Sequence of chain 1.A:
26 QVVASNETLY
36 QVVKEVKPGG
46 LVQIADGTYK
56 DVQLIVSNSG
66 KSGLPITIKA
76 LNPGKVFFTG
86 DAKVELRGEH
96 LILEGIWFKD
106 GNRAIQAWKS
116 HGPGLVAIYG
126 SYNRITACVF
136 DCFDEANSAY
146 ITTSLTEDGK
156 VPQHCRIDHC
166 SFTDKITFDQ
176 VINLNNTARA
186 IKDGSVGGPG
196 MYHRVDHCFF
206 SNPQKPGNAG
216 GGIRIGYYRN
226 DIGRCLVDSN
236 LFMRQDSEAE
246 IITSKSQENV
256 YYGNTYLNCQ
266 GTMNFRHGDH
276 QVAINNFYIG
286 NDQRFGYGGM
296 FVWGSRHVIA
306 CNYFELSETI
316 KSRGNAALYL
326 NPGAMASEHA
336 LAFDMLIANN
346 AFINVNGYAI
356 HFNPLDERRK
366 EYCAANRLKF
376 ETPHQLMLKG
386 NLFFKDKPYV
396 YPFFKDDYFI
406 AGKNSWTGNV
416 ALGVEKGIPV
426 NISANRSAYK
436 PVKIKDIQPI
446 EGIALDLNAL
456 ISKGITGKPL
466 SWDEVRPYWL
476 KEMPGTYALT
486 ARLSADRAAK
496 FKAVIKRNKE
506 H

The small molecule below binds the protein below.
Small molecule (SMILES): CC(=O)N[C@@H]1[C@@H](O[C@@H]2OC(C(=O)O)=C[C@H](O)[C@H]2O)[C@@H](OS(=O)(=O)O)[C@@H](CO)O[C@H]1O

Binding-site contacts:
Ligand atom OSC contacts residue ARG318 of chain 1.A at 3.5 Å (salt-bridge).
Ligand atom OSB contacts residue ARG364 of chain 1.A at 2.9 Å (salt-bridge).
Ligand atom O5 contacts residue ASN213 of chain 1.A at 3.4 Å (h-bond).
Ligand atom C5 contacts residue ASN213 of chain 1.A at 3.5 Å.
Ligand atom C6 contacts residue ARG318 of chain 1.A at 3.6 Å.
Ligand atom O5 contacts residue ARG271 of chain 1.A at 3.2 Å (salt-bridge).
Ligand atom O6B contacts residue ASN213 of chain 1.A at 3.5 Å (h-bond).
Ligand atom O5 contacts residue GLU245 of chain 1.A at 4.2 Å.
Ligand atom OSC contacts residue LEU360 of chain 1.A at 4.1 Å.
Ligand atom C1 contacts residue ARG271 of chain 1.A at 3.8 Å.
Ligand atom C3 contacts residue ASN213 of chain 1.A at 3.4 Å.
Ligand atom C7 contacts residue HIS334 of chain 1.A at 4.0 Å.
Ligand atom C6 contacts residue GLU245 of chain 1.A at 3.7 Å.
Ligand atom S contacts residue HIS334 of chain 1.A at 4.2 Å.
Ligand atom O6 contacts residue ALA244 of chain 1.A at 3.9 Å.
Ligand atom S contacts residue LEU360 of chain 1.A at 4.1 Å.
Ligand atom OSC contacts residue ARG363 of chain 1.A at 3.6 Å (salt-bridge).
Ligand atom C6 contacts residue ARG363 of chain 1.A at 4.0 Å.
Ligand atom C4 contacts residue ARG363 of chain 1.A at 3.1 Å.
Ligand atom OSA contacts residue ARG364 of chain 1.A at 3.1 Å (salt-bridge).
Ligand atom OSB contacts residue TRP298 of chain 1.A at 3.5 Å.
Ligand atom S contacts residue ARG364 of chain 1.A at 3.8 Å.
Ligand atom O6A contacts residue ARG318 of chain 1.A at 3.4 Å (salt-bridge).
Ligand atom O6 contacts residue ARG318 of chain 1.A at 3.7 Å.
Ligand atom OSA contacts residue LEU360 of chain 1.A at 4.1 Å.
Ligand atom OSA contacts residue HIS334 of chain 1.A at 3.9 Å.
Ligand atom O7 contacts residue HIS334 of chain 1.A at 3.0 Å (h-bond).
Ligand atom C2 contacts residue HIS334 of chain 1.A at 4.0 Å.
Ligand atom O6A contacts residue ARG363 of chain 1.A at 3.3 Å (salt-bridge).
Ligand atom O4 contacts residue HIS334 of chain 1.A at 3.7 Å.
Ligand atom C5 contacts residue ARG363 of chain 1.A at 4.0 Å.
Ligand atom O3 contacts residue ARG363 of chain 1.A at 3.7 Å.
Ligand atom O1 contacts residue ARG271 of chain 1.A at 2.9 Å (salt-bridge).
Ligand atom C3 contacts residue ARG363 of chain 1.A at 4.0 Å.
Ligand atom C4 contacts residue ASN213 of chain 1.A at 3.5 Å.
Ligand atom O6B contacts residue ARG318 of chain 1.A at 3.3 Å (salt-bridge).
Ligand atom OSA contacts residue ARG363 of chain 1.A at 3.7 Å.
Ligand atom O6 contacts residue GLU245 of chain 1.A at 3.8 Å.
Ligand atom C5 contacts residue GLU245 of chain 1.A at 4.1 Å.
Ligand atom OSB contacts residue LEU360 of chain 1.A at 3.6 Å.